Binding-site contacts:
Ligand atom CD2 contacts residue TYR33 of chain 1.A at 3.6 Å (hydrophobic).
Ligand atom CB contacts residue THR100 of chain 1.B at 3.6 Å.
Ligand atom OG contacts residue THR100 of chain 1.B at 3.0 Å (h-bond).
Ligand atom CD1 contacts residue THR30 of chain 1.A at 3.2 Å.
Ligand atom CB contacts residue ILE101 of chain 1.A at 3.1 Å (hydrophobic).
Ligand atom CB contacts residue ASP103 of chain 1.A at 3.4 Å.
Ligand atom OG contacts residue ILE101 of chain 1.A at 2.7 Å (h-bond).
Ligand atom O contacts residue TYR32 of chain 1.A at 3.1 Å.
Ligand atom O contacts residue PHE98 of chain 1.B at 3.7 Å.
Ligand atom C contacts residue PHE98 of chain 1.B at 3.4 Å (hydrophobic).
Ligand atom O contacts residue TRP102 of chain 1.B at 3.6 Å.
Ligand atom CD1 contacts residue ASN52 of chain 1.A at 3.4 Å.
Ligand atom OG contacts residue SER99 of chain 1.B at 3.3 Å.
Ligand atom CB contacts residue PHE98 of chain 1.B at 3.3 Å (hydrophobic).
Ligand atom N contacts residue GLY31 of chain 1.A at 3.2 Å (h-bond).
Ligand atom CB contacts residue GLY99 of chain 1.A at 3.5 Å.
Ligand atom O contacts residue HIS35 of chain 1.A at 2.7 Å (h-bond).
Ligand atom C contacts residue THR105 of chain 1.A at 3.7 Å.
Ligand atom O contacts residue GLY99 of chain 1.A at 2.4 Å (h-bond).
Ligand atom CA contacts residue THR105 of chain 1.A at 3.3 Å.
Ligand atom OG contacts residue ASP103 of chain 1.A at 3.7 Å.
Ligand atom CD2 contacts residue ASN52 of chain 1.A at 3.5 Å.
Ligand atom CD contacts residue TYR31 of chain 1.B at 3.7 Å (hydrophobic).
Ligand atom N contacts residue THR105 of chain 1.A at 3.1 Å (h-bond).
Ligand atom CB contacts residue THR105 of chain 1.A at 3.6 Å.
Ligand atom N contacts residue PHE98 of chain 1.B at 2.8 Å (h-bond).
Ligand atom CA contacts residue TYR33 of chain 1.A at 3.5 Å (hydrophobic).
Ligand atom CG contacts residue TRP50 of chain 1.A at 3.4 Å (hydrophobic).
Ligand atom CD1 contacts residue ARG54 of chain 1.A at 3.7 Å.
Ligand atom CG contacts residue TYR38 of chain 1.B at 3.6 Å (hydrophobic).
Ligand atom CD contacts residue TYR33 of chain 1.A at 3.4 Å (hydrophobic).
Ligand atom C contacts residue PHE98 of chain 1.B at 3.6 Å (hydrophobic).
Ligand atom CE contacts residue TRP50 of chain 1.A at 3.4 Å (hydrophobic).
Ligand atom CG contacts residue GLY31 of chain 1.A at 3.7 Å.
Ligand atom CA contacts residue PHE98 of chain 1.B at 3.1 Å (hydrophobic).
Ligand atom O contacts residue TYR33 of chain 1.A at 3.5 Å.
Ligand atom C contacts residue TYR33 of chain 1.A at 3.4 Å (hydrophobic).
Ligand atom C contacts residue GLY99 of chain 1.A at 3.2 Å.
Ligand atom CA contacts residue GLY99 of chain 1.A at 3.4 Å.
Ligand atom CB contacts residue VAL104 of chain 1.A at 3.5 Å (hydrophobic).

Sequence of chain 1.B:
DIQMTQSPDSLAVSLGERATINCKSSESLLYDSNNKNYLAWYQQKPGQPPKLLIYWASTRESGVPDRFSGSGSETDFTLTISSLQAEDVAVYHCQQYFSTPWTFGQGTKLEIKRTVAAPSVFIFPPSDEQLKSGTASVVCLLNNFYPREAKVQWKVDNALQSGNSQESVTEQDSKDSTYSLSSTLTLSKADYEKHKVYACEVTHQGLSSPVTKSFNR

Sequence of chain 1.A:
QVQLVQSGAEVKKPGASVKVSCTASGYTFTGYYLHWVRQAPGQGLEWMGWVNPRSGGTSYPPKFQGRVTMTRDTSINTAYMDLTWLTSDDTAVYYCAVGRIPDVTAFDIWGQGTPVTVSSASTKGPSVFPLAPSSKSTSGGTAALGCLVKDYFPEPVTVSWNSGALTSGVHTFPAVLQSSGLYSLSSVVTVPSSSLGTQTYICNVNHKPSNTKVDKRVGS

This small molecule binds to this protein.
Small molecule (SMILES): CC(C)C[C@@H](C=O)NC(=O)[C@H](CCCN=C(N)N)NC(=O)[C@H](CO)NC(=O)[C@H](CCCCN)NC(=O)[C@H](C)NC(=O)[C@H](COP(=O)(O)O)NC(=O)[C@H](CO)NC(=O)[C@@H]1CCCN1C(=O)[C@@H](N)CO